Sequence of chain 1.E:
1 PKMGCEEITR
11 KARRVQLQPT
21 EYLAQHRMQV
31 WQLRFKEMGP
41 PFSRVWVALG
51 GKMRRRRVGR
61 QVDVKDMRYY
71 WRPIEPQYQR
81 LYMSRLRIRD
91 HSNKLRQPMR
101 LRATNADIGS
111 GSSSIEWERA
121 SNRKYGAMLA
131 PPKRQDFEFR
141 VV

Sequence of chain 1.R:
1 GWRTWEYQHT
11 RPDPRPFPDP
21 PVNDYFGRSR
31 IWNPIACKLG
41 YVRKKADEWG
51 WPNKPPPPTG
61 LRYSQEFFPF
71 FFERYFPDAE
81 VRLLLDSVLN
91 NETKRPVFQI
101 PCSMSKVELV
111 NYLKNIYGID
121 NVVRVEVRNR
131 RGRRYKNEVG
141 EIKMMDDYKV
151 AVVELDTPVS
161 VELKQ

Sequence of chain 1.H:
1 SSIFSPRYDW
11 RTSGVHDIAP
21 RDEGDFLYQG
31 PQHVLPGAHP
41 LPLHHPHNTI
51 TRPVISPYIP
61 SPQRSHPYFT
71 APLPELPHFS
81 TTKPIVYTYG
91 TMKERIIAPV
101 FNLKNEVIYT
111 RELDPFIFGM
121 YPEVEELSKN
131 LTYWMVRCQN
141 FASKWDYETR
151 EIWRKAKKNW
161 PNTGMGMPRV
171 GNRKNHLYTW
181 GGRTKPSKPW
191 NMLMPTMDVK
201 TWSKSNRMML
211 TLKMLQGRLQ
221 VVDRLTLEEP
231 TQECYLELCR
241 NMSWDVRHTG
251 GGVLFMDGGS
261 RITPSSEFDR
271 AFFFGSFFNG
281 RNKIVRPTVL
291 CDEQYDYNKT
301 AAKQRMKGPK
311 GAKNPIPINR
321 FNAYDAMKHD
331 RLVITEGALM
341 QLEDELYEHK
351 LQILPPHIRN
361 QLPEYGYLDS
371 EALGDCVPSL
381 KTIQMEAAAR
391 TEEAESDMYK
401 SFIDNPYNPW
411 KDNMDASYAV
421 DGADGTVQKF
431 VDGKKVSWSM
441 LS

Binding-site contacts:
Ligand atom CB contacts residue TRP5 of chain 1.R at 3.9 Å (hydrophobic).
Ligand atom N contacts residue PRO19 of chain 1.E at 4.1 Å.
Ligand atom CB contacts residue TYR22 of chain 1.E at 4.4 Å (hydrophobic).
Ligand atom C contacts residue GLU21 of chain 1.E at 4.1 Å.
Ligand atom C contacts residue THR20 of chain 1.E at 3.7 Å.
Ligand atom O contacts residue GLU21 of chain 1.E at 3.2 Å (salt-bridge).
Ligand atom CA contacts residue THR20 of chain 1.E at 3.7 Å.
Ligand atom CA contacts residue PRO19 of chain 1.E at 4.0 Å (hydrophobic).
Ligand atom CB contacts residue THR300 of chain 1.H at 3.4 Å.
Ligand atom CB contacts residue THR20 of chain 1.E at 3.3 Å.
Ligand atom N contacts residue ALA302 of chain 1.H at 4.3 Å.
Ligand atom N contacts residue THR20 of chain 1.E at 2.8 Å (h-bond).
Ligand atom O contacts residue PRO19 of chain 1.E at 3.6 Å.
Ligand atom CA contacts residue THR300 of chain 1.H at 3.7 Å.
Ligand atom CB contacts residue ALA302 of chain 1.H at 3.9 Å (hydrophobic).
Ligand atom CB contacts residue GLU21 of chain 1.E at 3.5 Å.
Ligand atom CB contacts residue PRO19 of chain 1.E at 3.3 Å (hydrophobic).
Ligand atom N contacts residue THR300 of chain 1.H at 3.6 Å (h-bond).
Ligand atom CB contacts residue ALA301 of chain 1.H at 3.5 Å (hydrophobic).
Ligand atom N contacts residue GLU21 of chain 1.E at 4.1 Å.
Ligand atom CA contacts residue GLU21 of chain 1.E at 3.9 Å.

The protein below binds the small molecule below.
Small molecule (SMILES): C[C@H](N)C(=O)N[C@@H](C)C(=O)N[C@@H](C)C(=O)N[C@@H](C)C(=O)N[C@@H](C)C(=O)N[C@@H](C)C(=O)N[C@@H](C)C(=O)N[C@@H](C)C=O